Binding-site contacts:
Ligand atom OP1 contacts residue LYS6 of chain 1.CA at 3.9 Å.
Ligand atom C8 contacts residue TYR183 of chain 1.O at 3.7 Å (hydrophobic).
Ligand atom C2' contacts residue TYR125 of chain 1.O at 3.8 Å (hydrophobic).
Ligand atom C2' contacts residue TYR183 of chain 1.O at 3.9 Å (hydrophobic).
Ligand atom C6 contacts residue TYR125 of chain 1.O at 4.0 Å (hydrophobic).
Ligand atom C2 contacts residue TYR125 of chain 1.O at 3.7 Å (hydrophobic).
Ligand atom C5 contacts residue LYS67 of chain 1.O at 4.0 Å.
Ligand atom P contacts residue THR114 of chain 1.N at 3.2 Å.
Ligand atom C4' contacts residue ASN11 of chain 1.O at 4.2 Å.
Ligand atom P contacts residue ARG112 of chain 1.N at 3.8 Å.
Ligand atom C4 contacts residue TYR125 of chain 1.O at 4.0 Å (hydrophobic).
Ligand atom C8 contacts residue LYS67 of chain 1.O at 3.3 Å.
Ligand atom OP2 contacts residue ARG13 of chain 1.O at 2.2 Å (salt-bridge).
Ligand atom OP1 contacts residue TRP71 of chain 1.O at 3.4 Å.
Ligand atom N2 contacts residue TYR125 of chain 1.O at 3.8 Å.
Ligand atom C5' contacts residue TRP71 of chain 1.O at 3.7 Å (hydrophobic).
Ligand atom C6 contacts residue LYS67 of chain 1.O at 3.8 Å.
Ligand atom O5' contacts residue TYR183 of chain 1.O at 4.0 Å.
Ligand atom OP1 contacts residue ARG13 of chain 1.O at 3.9 Å.
Ligand atom O6 contacts residue SER123 of chain 1.O at 3.9 Å.
Ligand atom OP2 contacts residue TYR121 of chain 1.O at 3.1 Å.
Ligand atom N1 contacts residue TYR125 of chain 1.O at 4.0 Å.
Ligand atom O5' contacts residue ARG112 of chain 1.N at 4.2 Å.
Ligand atom C5 contacts residue TYR125 of chain 1.O at 4.0 Å (hydrophobic).
Ligand atom OP2 contacts residue THR114 of chain 1.N at 2.4 Å (h-bond).
Ligand atom OP2 contacts residue TYR183 of chain 1.O at 3.2 Å.
Ligand atom C2' contacts residue LYS67 of chain 1.O at 3.7 Å.
Ligand atom N3 contacts residue TYR125 of chain 1.O at 3.8 Å.
Ligand atom O3' contacts residue ASN11 of chain 1.O at 3.5 Å (h-bond).
Ligand atom OP1 contacts residue THR114 of chain 1.N at 3.4 Å (h-bond).
Ligand atom OP2 contacts residue ARG112 of chain 1.N at 2.5 Å (salt-bridge).
Ligand atom C3' contacts residue ARG13 of chain 1.O at 4.1 Å.
Ligand atom N9 contacts residue TYR125 of chain 1.O at 4.0 Å.
Ligand atom O6 contacts residue TYR125 of chain 1.O at 4.2 Å.
Ligand atom O3' contacts residue ARG13 of chain 1.O at 4.0 Å.
Ligand atom N7 contacts residue LYS67 of chain 1.O at 3.0 Å (salt-bridge).
Ligand atom P contacts residue ARG13 of chain 1.O at 3.4 Å.
Ligand atom C3' contacts residue TYR183 of chain 1.O at 3.7 Å (hydrophobic).
Ligand atom O6 contacts residue LYS67 of chain 1.O at 4.1 Å.
Ligand atom O3' contacts residue THR114 of chain 1.N at 3.6 Å.

Sequence of chain 1.CA:
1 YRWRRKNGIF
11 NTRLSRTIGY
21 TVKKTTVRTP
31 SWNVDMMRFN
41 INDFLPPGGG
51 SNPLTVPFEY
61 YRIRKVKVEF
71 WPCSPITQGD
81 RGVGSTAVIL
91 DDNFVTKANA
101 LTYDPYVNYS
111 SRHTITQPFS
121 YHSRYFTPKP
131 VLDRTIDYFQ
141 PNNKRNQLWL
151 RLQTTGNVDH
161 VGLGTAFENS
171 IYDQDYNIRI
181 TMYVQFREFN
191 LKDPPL

A small-molecule ligand and the protein it binds are described below.
Small molecule (SMILES): Nc1ccn([C@H]2C[C@H](O[P](=O)(O)OC[C@H]3O[C@@H](n4ccc(N)nc4=O)C[C@@H]3O[P](=O)(O)OC[C@H]3O[C@@H](n4cnc5c(=O)[nH]c(N)nc54)C[C@@H]3O[P](=O)(O)OC[C@H]3O[C@@H](n4cnc5c(=O)[nH]c(N)nc54)C[C@@H]3O)[C@@H](COP(=O)=O)O2)c(=O)n1

Sequence of chain 1.O:
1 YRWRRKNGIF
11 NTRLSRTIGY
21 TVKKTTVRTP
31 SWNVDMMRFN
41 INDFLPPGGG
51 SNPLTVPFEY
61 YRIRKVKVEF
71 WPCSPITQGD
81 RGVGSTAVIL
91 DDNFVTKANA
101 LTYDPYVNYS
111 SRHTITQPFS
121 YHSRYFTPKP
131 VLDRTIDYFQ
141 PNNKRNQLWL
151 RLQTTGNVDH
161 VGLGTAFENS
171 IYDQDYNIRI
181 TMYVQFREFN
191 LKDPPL

Sequence of chain 1.N:
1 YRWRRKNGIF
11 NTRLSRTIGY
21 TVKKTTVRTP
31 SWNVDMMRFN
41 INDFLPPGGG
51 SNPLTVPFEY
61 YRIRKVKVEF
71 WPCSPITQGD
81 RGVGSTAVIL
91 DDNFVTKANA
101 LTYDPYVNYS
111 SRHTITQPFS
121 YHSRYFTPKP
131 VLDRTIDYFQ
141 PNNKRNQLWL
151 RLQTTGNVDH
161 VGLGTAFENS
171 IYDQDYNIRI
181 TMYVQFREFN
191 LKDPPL